The protein below binds the small molecule below.
Small molecule (SMILES): CC(=O)N[C@@H]1[C@@H](O)[C@H](O)[C@@H](CO)O[C@H]1O

Binding-site contacts:
Ligand atom O5 contacts residue THR193 of chain 1.C at 3.9 Å.
Ligand atom O7 contacts residue GLN189 of chain 1.C at 3.8 Å.
Ligand atom C7 contacts residue ASN191 of chain 1.C at 3.3 Å.
Ligand atom C4 contacts residue ASN191 of chain 1.C at 4.2 Å.
Ligand atom C5 contacts residue ASN191 of chain 1.C at 3.7 Å.
Ligand atom C1 contacts residue ASN191 of chain 1.C at 1.4 Å.
Ligand atom C6 contacts residue THR193 of chain 1.C at 4.3 Å.
Ligand atom C8 contacts residue GLN189 of chain 1.C at 4.2 Å.
Ligand atom N2 contacts residue ASN191 of chain 1.C at 2.8 Å (h-bond).
Ligand atom O7 contacts residue ASN191 of chain 1.C at 3.4 Å (h-bond).
Ligand atom N2 contacts residue ILE156 of chain 1.C at 3.5 Å.
Ligand atom C5 contacts residue THR193 of chain 1.C at 4.0 Å.
Ligand atom O6 contacts residue THR193 of chain 1.C at 3.5 Å.
Ligand atom C7 contacts residue ILE156 of chain 1.C at 3.7 Å (hydrophobic).
Ligand atom C1 contacts residue ILE156 of chain 1.C at 4.2 Å (hydrophobic).
Ligand atom O7 contacts residue ILE156 of chain 1.C at 4.5 Å.
Ligand atom C8 contacts residue THR150 of chain 1.C at 3.7 Å.
Ligand atom C6 contacts residue GLU194 of chain 1.C at 3.7 Å.
Ligand atom C8 contacts residue ILE156 of chain 1.C at 3.7 Å (hydrophobic).
Ligand atom O6 contacts residue GLU194 of chain 1.C at 2.6 Å (salt-bridge).
Ligand atom O7 contacts residue LYS229 of chain 1.C at 3.7 Å.
Ligand atom C1 contacts residue THR193 of chain 1.C at 3.7 Å.
Ligand atom C2 contacts residue ASN191 of chain 1.C at 2.4 Å.
Ligand atom O5 contacts residue ASN191 of chain 1.C at 2.4 Å (h-bond).
Ligand atom C7 contacts residue GLN189 of chain 1.C at 4.3 Å.
Ligand atom C3 contacts residue ASN191 of chain 1.C at 3.8 Å.

Sequence of chain 1.C:
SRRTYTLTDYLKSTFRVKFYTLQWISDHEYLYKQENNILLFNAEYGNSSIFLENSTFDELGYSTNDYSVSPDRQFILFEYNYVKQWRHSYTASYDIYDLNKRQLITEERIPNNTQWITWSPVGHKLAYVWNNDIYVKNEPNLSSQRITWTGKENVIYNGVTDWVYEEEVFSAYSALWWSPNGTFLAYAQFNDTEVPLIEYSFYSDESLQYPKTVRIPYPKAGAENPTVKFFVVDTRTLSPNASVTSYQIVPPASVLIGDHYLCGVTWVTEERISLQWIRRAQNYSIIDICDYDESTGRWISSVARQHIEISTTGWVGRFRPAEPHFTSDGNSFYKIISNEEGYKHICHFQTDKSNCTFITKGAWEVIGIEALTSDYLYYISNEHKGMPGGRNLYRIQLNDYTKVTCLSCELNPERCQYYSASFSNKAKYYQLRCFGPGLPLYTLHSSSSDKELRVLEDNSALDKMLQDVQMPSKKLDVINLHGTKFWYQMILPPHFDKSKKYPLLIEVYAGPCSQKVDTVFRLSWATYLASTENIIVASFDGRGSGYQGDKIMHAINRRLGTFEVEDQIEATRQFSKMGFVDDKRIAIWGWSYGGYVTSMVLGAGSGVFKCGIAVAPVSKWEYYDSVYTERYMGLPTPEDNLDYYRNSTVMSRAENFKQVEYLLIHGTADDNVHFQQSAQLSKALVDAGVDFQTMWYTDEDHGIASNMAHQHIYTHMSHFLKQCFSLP